Sequence of chain 3.A:
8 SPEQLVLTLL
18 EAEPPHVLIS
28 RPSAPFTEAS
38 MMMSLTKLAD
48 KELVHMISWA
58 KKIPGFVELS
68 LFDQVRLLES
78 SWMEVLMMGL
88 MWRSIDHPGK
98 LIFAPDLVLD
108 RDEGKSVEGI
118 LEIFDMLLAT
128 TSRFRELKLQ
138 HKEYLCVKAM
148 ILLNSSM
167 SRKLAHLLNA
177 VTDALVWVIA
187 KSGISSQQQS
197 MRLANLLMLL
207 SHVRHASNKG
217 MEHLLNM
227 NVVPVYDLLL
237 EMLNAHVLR

This small molecule binds to this protein.
Small molecule (SMILES): CC/C(=C(\c1ccc(O)cc1)c1ccc(OCCN(C)C)cc1)c1ccccc1

Sequence of chain 1.B:
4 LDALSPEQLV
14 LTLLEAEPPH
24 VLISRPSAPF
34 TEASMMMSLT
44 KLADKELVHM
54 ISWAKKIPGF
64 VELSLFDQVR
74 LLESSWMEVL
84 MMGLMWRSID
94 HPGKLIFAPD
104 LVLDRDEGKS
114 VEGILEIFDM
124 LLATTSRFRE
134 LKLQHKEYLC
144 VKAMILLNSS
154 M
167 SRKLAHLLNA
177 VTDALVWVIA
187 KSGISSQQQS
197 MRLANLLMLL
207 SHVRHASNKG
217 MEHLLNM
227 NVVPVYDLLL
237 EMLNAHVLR

Binding-site contacts:
Ligand atom C3 contacts residue LEU83 of chain 1.B at 3.8 Å (hydrophobic).
Ligand atom O20 contacts residue LEU220 of chain 1.B at 3.6 Å.
Ligand atom C19 contacts residue MET80 of chain 1.B at 3.8 Å (hydrophobic).
Ligand atom C6 contacts residue LEU42 of chain 1.B at 3.7 Å (hydrophobic).
Ligand atom O4 contacts residue LEU83 of chain 1.B at 3.9 Å.
Ligand atom C19 contacts residue ALA46 of chain 1.B at 3.5 Å (hydrophobic).
Ligand atom C20 contacts residue ALA46 of chain 1.B at 3.6 Å (hydrophobic).
Ligand atom C26 contacts residue ASP47 of chain 1.B at 3.6 Å.
Ligand atom C26 contacts residue LEU50 of chain 1.B at 3.7 Å (hydrophobic).
Ligand atom C17 contacts residue ALA46 of chain 1.B at 3.9 Å (hydrophobic).
Ligand atom C18 contacts residue LEU83 of chain 1.B at 3.9 Å (hydrophobic).
Ligand atom C21 contacts residue THR43 of chain 1.B at 3.7 Å.
Ligand atom C18 contacts residue ALA46 of chain 1.B at 3.6 Å (hydrophobic).
Ligand atom C24 contacts residue ASP47 of chain 1.B at 3.3 Å.
Ligand atom C6 contacts residue ALA46 of chain 1.B at 3.6 Å (hydrophobic).
Ligand atom C23 contacts residue THR43 of chain 1.B at 3.9 Å.
Ligand atom O4 contacts residue GLU49 of chain 1.B at 2.5 Å (salt-bridge).
Ligand atom C25 contacts residue PRO230 of chain 3.A at 3.0 Å (hydrophobic).
Ligand atom C3 contacts residue LEU87 of chain 1.B at 3.9 Å (hydrophobic).
Ligand atom C5 contacts residue GLU49 of chain 1.B at 3.0 Å.
Ligand atom C20 contacts residue LEU220 of chain 1.B at 3.8 Å (hydrophobic).
Ligand atom C25 contacts residue ASP47 of chain 1.B at 3.3 Å.
Ligand atom C15 contacts residue GLY216 of chain 1.B at 3.4 Å.
Ligand atom C22 contacts residue LEU42 of chain 1.B at 3.7 Å (hydrophobic).
Ligand atom O4 contacts residue ARG90 of chain 1.B at 2.9 Å (salt-bridge).
Ligand atom C10 contacts residue MET84 of chain 1.B at 3.6 Å (hydrophobic).
Ligand atom C10 contacts residue LEU124 of chain 1.B at 3.4 Å (hydrophobic).
Ligand atom N24 contacts residue ASP47 of chain 1.B at 2.7 Å (salt-bridge).
Ligand atom C10 contacts residue ILE120 of chain 1.B at 3.7 Å (hydrophobic).
Ligand atom C13 contacts residue MET39 of chain 1.B at 3.6 Å (hydrophobic).
Ligand atom C19 contacts residue TRP79 of chain 1.B at 3.8 Å (hydrophobic).
Ligand atom C23 contacts residue ASP47 of chain 1.B at 3.2 Å.
Ligand atom C5 contacts residue LEU45 of chain 1.B at 3.9 Å (hydrophobic).
Ligand atom C19 contacts residue LEU220 of chain 1.B at 3.9 Å (hydrophobic).
Ligand atom C26 contacts residue LEU234 of chain 3.A at 3.9 Å (hydrophobic).
Ligand atom C4 contacts residue GLU49 of chain 1.B at 3.1 Å.
Ligand atom C21 contacts residue ALA46 of chain 1.B at 3.9 Å (hydrophobic).
Ligand atom C15 contacts residue LEU220 of chain 1.B at 3.9 Å (hydrophobic).
Ligand atom C13 contacts residue ILE117 of chain 1.B at 3.6 Å (hydrophobic).
Ligand atom C18 contacts residue MET80 of chain 1.B at 3.6 Å (hydrophobic).